The protein below binds the small molecule below.
Small molecule (SMILES): CC(C)C[C@H](NC(=O)[C@H](Cc1ccccc1)NC(=O)c1cnccn1)B(O)O

Sequence of chain 1.W:
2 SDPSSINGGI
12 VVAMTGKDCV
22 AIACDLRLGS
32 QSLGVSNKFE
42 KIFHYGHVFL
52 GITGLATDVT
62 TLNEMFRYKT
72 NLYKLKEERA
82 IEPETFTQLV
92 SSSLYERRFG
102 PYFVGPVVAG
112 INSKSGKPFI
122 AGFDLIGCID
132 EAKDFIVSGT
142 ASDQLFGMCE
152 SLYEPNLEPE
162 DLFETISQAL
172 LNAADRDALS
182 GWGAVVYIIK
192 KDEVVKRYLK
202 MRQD

Sequence of chain 1.V:
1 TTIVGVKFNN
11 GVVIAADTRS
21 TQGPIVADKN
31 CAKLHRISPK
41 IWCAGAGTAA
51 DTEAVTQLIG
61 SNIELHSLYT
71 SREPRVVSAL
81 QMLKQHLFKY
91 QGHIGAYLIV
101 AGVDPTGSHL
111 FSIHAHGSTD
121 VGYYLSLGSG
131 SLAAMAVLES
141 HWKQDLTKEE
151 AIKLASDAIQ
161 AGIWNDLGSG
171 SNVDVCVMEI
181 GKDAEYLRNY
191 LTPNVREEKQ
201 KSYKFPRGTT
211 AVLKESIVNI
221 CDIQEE

Binding-site contacts:
Ligand atom C22 contacts residue LYS33 of chain 1.V at 3.9 Å.
Ligand atom C10 contacts residue THR21 of chain 1.V at 3.8 Å.
Ligand atom C25 contacts residue ALA49 of chain 1.V at 3.8 Å (hydrophobic).
Ligand atom C23 contacts residue GLY47 of chain 1.V at 3.5 Å.
Ligand atom N20 contacts residue THR1 of chain 1.V at 3.7 Å.
Ligand atom N1 contacts residue ALA49 of chain 1.V at 3.8 Å.
Ligand atom C6 contacts residue ASP125 of chain 1.W at 3.9 Å.
Ligand atom C22 contacts residue GLY47 of chain 1.V at 3.7 Å.
Ligand atom O27 contacts residue GLY47 of chain 1.V at 3.1 Å (h-bond).
Ligand atom C6 contacts residue CYS129 of chain 1.W at 3.8 Å (hydrophobic).
Ligand atom C22 contacts residue THR1 of chain 1.V at 2.7 Å.
Ligand atom C17 contacts residue GLY47 of chain 1.V at 3.8 Å.
Ligand atom C14 contacts residue GLN22 of chain 1.V at 3.7 Å.
Ligand atom O8 contacts residue ALA49 of chain 1.V at 3.0 Å (h-bond).
Ligand atom C24 contacts residue ALA49 of chain 1.V at 3.7 Å (hydrophobic).
Ligand atom B26 contacts residue LYS33 of chain 1.V at 3.9 Å.
Ligand atom C5 contacts residue ASP125 of chain 1.W at 3.9 Å.
Ligand atom C21 contacts residue THR1 of chain 1.V at 2.4 Å.
Ligand atom O28 contacts residue GLY168 of chain 1.V at 3.9 Å.
Ligand atom O28 contacts residue THR1 of chain 1.V at 2.3 Å (h-bond).
Ligand atom C24 contacts residue GLY45 of chain 1.V at 3.5 Å.
Ligand atom C16 contacts residue THR48 of chain 1.V at 3.9 Å.
Ligand atom O8 contacts residue THR48 of chain 1.V at 3.9 Å.
Ligand atom C21 contacts residue GLY47 of chain 1.V at 3.7 Å.
Ligand atom O19 contacts residue THR21 of chain 1.V at 3.1 Å (h-bond).
Ligand atom O27 contacts residue THR1 of chain 1.V at 2.4 Å (h-bond).
Ligand atom C10 contacts residue GLY47 of chain 1.V at 3.3 Å.
Ligand atom C13 contacts residue THR21 of chain 1.V at 3.7 Å.
Ligand atom B26 contacts residue THR1 of chain 1.V at 1.4 Å.
Ligand atom C18 contacts residue GLY47 of chain 1.V at 3.4 Å.
Ligand atom O19 contacts residue SER20 of chain 1.V at 3.2 Å (h-bond).
Ligand atom N20 contacts residue GLY47 of chain 1.V at 2.7 Å (h-bond).
Ligand atom C24 contacts residue GLY47 of chain 1.V at 3.9 Å.
Ligand atom C11 contacts residue THR21 of chain 1.V at 3.5 Å.
Ligand atom N1 contacts residue CYS129 of chain 1.W at 3.9 Å.
Ligand atom C3 contacts residue THR21 of chain 1.V at 3.6 Å.
Ligand atom N1 contacts residue SER20 of chain 1.V at 3.9 Å.
Ligand atom C24 contacts residue THR52 of chain 1.V at 3.6 Å.
Ligand atom N9 contacts residue THR21 of chain 1.V at 3.1 Å (h-bond).
Ligand atom N4 contacts residue GLN22 of chain 1.V at 3.7 Å.